Sequence of chain 1.C:
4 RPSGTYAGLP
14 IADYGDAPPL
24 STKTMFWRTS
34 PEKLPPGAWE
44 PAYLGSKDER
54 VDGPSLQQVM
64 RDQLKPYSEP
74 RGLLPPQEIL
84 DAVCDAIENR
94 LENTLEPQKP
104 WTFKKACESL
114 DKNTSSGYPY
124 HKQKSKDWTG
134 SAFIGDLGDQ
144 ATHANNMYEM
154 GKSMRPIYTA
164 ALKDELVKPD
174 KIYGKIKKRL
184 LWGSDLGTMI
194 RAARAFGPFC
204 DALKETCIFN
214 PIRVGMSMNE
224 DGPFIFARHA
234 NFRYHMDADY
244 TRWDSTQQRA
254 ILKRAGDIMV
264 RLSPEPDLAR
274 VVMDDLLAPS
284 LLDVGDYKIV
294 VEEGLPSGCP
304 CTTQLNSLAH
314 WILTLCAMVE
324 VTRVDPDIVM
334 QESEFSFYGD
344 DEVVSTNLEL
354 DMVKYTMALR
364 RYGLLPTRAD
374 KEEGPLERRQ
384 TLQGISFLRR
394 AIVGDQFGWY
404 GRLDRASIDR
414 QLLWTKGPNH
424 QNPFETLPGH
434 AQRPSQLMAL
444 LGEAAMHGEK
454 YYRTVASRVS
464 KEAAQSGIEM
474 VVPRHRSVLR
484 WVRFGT

This protein binds this small molecule.
Small molecule (SMILES): O=c1[nH]cc(F)c(=O)[nH]1

Binding-site contacts:
Ligand atom N3 contacts residue ASP343 of chain 1.C at 2.7 Å (salt-bridge).
Ligand atom C5 contacts residue MG1 of chain 1.X at 4.4 Å.
Ligand atom C4 contacts residue MG1 of chain 1.X at 3.1 Å.
Ligand atom O2 contacts residue MG1 of chain 1.X at 3.3 Å.
Ligand atom O2 contacts residue ASP343 of chain 1.C at 2.9 Å (salt-bridge).
Ligand atom O2 contacts residue ASP344 of chain 1.C at 2.9 Å (salt-bridge).
Ligand atom N1 contacts residue MG1 of chain 1.X at 4.3 Å.
Ligand atom C5 contacts residue ASP343 of chain 1.C at 4.1 Å.
Ligand atom O4 contacts residue ARG182 of chain 1.C at 3.0 Å (salt-bridge).
Ligand atom N3 contacts residue ASP242 of chain 1.C at 3.9 Å.
Ligand atom C5 contacts residue ARG182 of chain 1.C at 4.1 Å.
Ligand atom F5 contacts residue ARG392 of chain 1.C at 3.2 Å.
Ligand atom C6 contacts residue ARG392 of chain 1.C at 3.7 Å.
Ligand atom C4 contacts residue ASP343 of chain 1.C at 3.3 Å.
Ligand atom C2 contacts residue ASP343 of chain 1.C at 3.0 Å.
Ligand atom C5 contacts residue ARG392 of chain 1.C at 3.8 Å.
Ligand atom O2 contacts residue ASP242 of chain 1.C at 2.9 Å (salt-bridge).
Ligand atom C2 contacts residue ASP242 of chain 1.C at 3.7 Å.
Ligand atom C2 contacts residue ASP344 of chain 1.C at 3.7 Å.
Ligand atom N1 contacts residue ASP343 of chain 1.C at 3.7 Å.
Ligand atom O4 contacts residue MG1 of chain 1.X at 3.2 Å.
Ligand atom C6 contacts residue ASP343 of chain 1.C at 4.2 Å.
Ligand atom N1 contacts residue ASP344 of chain 1.C at 3.7 Å.
Ligand atom C4 contacts residue ARG182 of chain 1.C at 3.9 Å.
Ligand atom O4 contacts residue ASP343 of chain 1.C at 3.7 Å.
Ligand atom N3 contacts residue MG1 of chain 1.X at 2.4 Å.
Ligand atom C2 contacts residue MG1 of chain 1.X at 3.2 Å.
Ligand atom F5 contacts residue ARG182 of chain 1.C at 3.3 Å.